The small molecule below binds the protein below.
Small molecule (SMILES): CC(=O)N[C@@H]1[C@@H](O)[C@H](O[C@@H]2O[C@H](CO[C@]3(C(=O)O)C[C@H](O)[C@@H](NC(C)=O)[C@H]([C@H](O)[C@H](O)CO)O3)[C@H](O)[C@H](O)[C@H]2O)[C@@H](CO)O[C@H]1O

Binding-site contacts:
Ligand atom C10 contacts residue LEU193 of chain 1.C at 3.8 Å (hydrophobic).
Ligand atom O8 contacts residue TRP152 of chain 1.C at 3.4 Å.
Ligand atom C9 contacts residue TYR93 of chain 1.C at 3.6 Å (hydrophobic).
Ligand atom C4 contacts residue VAL134 of chain 1.C at 3.5 Å (hydrophobic).
Ligand atom C7 contacts residue TRP152 of chain 1.C at 3.9 Å (hydrophobic).
Ligand atom O4 contacts residue ASP224 of chain 1.C at 2.6 Å (salt-bridge).
Ligand atom N2 contacts residue ASP189 of chain 1.C at 3.2 Å (salt-bridge).
Ligand atom O1B contacts residue GLN225 of chain 1.C at 3.0 Å (h-bond).
Ligand atom C5 contacts residue VAL134 of chain 1.C at 3.8 Å (hydrophobic).
Ligand atom O3 contacts residue LYS221 of chain 1.C at 2.8 Å (salt-bridge).
Ligand atom C3 contacts residue ASP189 of chain 1.C at 3.8 Å.
Ligand atom O1A contacts residue ALA136 of chain 1.C at 2.8 Å (h-bond).
Ligand atom O4 contacts residue LYS144 of chain 1.C at 3.7 Å.
Ligand atom O9 contacts residue HIS182 of chain 1.C at 3.2 Å (h-bond).
Ligand atom O3 contacts residue ASP224 of chain 1.C at 3.1 Å (salt-bridge).
Ligand atom C1 contacts residue GLN225 of chain 1.C at 3.9 Å.
Ligand atom C3 contacts residue ASP224 of chain 1.C at 3.9 Å.
Ligand atom C4 contacts residue ASP224 of chain 1.C at 3.6 Å.
Ligand atom C11 contacts residue TRP152 of chain 1.C at 3.9 Å (hydrophobic).
Ligand atom C3 contacts residue LYS221 of chain 1.C at 3.8 Å.
Ligand atom O8 contacts residue TYR93 of chain 1.C at 2.9 Å (h-bond).
Ligand atom C3 contacts residue LYS144 of chain 1.C at 3.9 Å.
Ligand atom C2 contacts residue ASP189 of chain 1.C at 3.9 Å.
Ligand atom C1 contacts residue ASP189 of chain 1.C at 3.8 Å.
Ligand atom O10 contacts residue LEU193 of chain 1.C at 3.2 Å.
Ligand atom O8 contacts residue GLN225 of chain 1.C at 3.2 Å (h-bond).
Ligand atom C1 contacts residue ALA136 of chain 1.C at 3.7 Å (hydrophobic).
Ligand atom C11 contacts residue LEU193 of chain 1.C at 3.7 Å (hydrophobic).
Ligand atom C2 contacts residue LYS221 of chain 1.C at 3.8 Å.
Ligand atom C11 contacts residue LYS132 of chain 1.C at 3.1 Å.
Ligand atom C8 contacts residue TYR93 of chain 1.C at 3.8 Å (hydrophobic).
Ligand atom O9 contacts residue TYR93 of chain 1.C at 2.9 Å (h-bond).
Ligand atom C9 contacts residue HIS182 of chain 1.C at 3.5 Å.
Ligand atom C1 contacts residue THR135 of chain 1.C at 3.3 Å.
Ligand atom O1B contacts residue THR135 of chain 1.C at 2.6 Å (h-bond).
Ligand atom N5 contacts residue VAL134 of chain 1.C at 3.1 Å (h-bond).
Ligand atom C8 contacts residue SER192 of chain 1.C at 3.4 Å.
Ligand atom O1A contacts residue THR135 of chain 1.C at 3.3 Å (h-bond).
Ligand atom O4 contacts residue GLN225 of chain 1.C at 3.8 Å.
Ligand atom O4 contacts residue LYS221 of chain 1.C at 3.8 Å.

Sequence of chain 1.C:
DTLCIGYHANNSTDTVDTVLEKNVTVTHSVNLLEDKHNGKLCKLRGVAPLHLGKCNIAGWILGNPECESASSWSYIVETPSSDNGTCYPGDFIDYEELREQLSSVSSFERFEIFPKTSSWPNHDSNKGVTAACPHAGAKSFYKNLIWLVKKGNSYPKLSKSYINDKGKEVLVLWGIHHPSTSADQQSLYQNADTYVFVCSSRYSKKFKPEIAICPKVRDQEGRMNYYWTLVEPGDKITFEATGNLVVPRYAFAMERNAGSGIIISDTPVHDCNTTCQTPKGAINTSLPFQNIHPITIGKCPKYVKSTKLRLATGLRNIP